The protein below binds the small molecule below.
Small molecule (SMILES): CC(=O)N[C@@H]1[C@@H](O)[C@H](O)[C@@H](CO)O[C@H]1O

Sequence of chain 1.CA:
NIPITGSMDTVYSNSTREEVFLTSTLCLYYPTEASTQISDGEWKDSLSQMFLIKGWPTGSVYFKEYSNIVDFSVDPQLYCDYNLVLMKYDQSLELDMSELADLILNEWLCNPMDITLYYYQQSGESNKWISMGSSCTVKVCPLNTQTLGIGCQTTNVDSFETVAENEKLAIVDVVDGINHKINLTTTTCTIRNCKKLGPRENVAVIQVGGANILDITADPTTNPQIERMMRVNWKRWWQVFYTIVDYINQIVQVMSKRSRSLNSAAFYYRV

Binding-site contacts:
Ligand atom N2 contacts residue ASN238 of chain 1.CA at 2.9 Å (h-bond).
Ligand atom C1 contacts residue VAL212 of chain 1.CA at 4.4 Å (hydrophobic).
Ligand atom C1 contacts residue LEU239 of chain 1.CA at 4.5 Å (hydrophobic).
Ligand atom C7 contacts residue LEU239 of chain 1.CA at 4.3 Å (hydrophobic).
Ligand atom O6 contacts residue VAL212 of chain 1.CA at 3.7 Å.
Ligand atom C3 contacts residue ASN238 of chain 1.CA at 3.8 Å.
Ligand atom C8 contacts residue THR171 of chain 1.CA at 3.8 Å.
Ligand atom O7 contacts residue ASN238 of chain 1.CA at 4.0 Å.
Ligand atom C1 contacts residue ASN238 of chain 1.CA at 1.4 Å.
Ligand atom N2 contacts residue LEU239 of chain 1.CA at 4.0 Å.
Ligand atom C6 contacts residue VAL212 of chain 1.CA at 4.5 Å (hydrophobic).
Ligand atom N2 contacts residue THR240 of chain 1.CA at 4.0 Å.
Ligand atom O7 contacts residue THR171 of chain 1.CA at 4.4 Å.
Ligand atom C4 contacts residue ASN238 of chain 1.CA at 4.2 Å.
Ligand atom C8 contacts residue THR240 of chain 1.CA at 4.5 Å.
Ligand atom C7 contacts residue ASN238 of chain 1.CA at 3.9 Å.
Ligand atom C8 contacts residue THR241 of chain 1.CA at 4.4 Å.
Ligand atom O5 contacts residue ASN238 of chain 1.CA at 2.4 Å (h-bond).
Ligand atom O5 contacts residue VAL212 of chain 1.CA at 3.6 Å.
Ligand atom C8 contacts residue LEU239 of chain 1.CA at 3.8 Å (hydrophobic).
Ligand atom C5 contacts residue ASN238 of chain 1.CA at 3.6 Å.
Ligand atom C2 contacts residue ASN238 of chain 1.CA at 2.5 Å.